The protein below binds the small molecule below.
Small molecule (SMILES): Cc1cc(S(N)(O)O)ccc1NC(=O)COc1ccc(Cl)cc1C(=O)c1cc(F)cc(C(F)(F)F)c1

Sequence of chain 1.A:
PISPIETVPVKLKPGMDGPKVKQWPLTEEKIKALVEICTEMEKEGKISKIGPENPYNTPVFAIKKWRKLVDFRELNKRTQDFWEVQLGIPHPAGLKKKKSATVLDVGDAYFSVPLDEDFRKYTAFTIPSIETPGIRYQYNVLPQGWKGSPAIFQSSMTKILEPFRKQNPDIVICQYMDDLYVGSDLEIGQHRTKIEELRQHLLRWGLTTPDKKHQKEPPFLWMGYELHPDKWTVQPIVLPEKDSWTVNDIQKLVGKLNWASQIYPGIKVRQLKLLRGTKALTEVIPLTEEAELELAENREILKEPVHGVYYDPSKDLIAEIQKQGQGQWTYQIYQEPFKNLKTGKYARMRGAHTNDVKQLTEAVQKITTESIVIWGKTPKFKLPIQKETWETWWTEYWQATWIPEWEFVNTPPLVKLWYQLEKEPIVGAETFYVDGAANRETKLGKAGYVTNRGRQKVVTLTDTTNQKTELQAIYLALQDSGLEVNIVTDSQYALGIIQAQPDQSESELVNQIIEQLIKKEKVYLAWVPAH

Binding-site contacts:
Ligand atom F2 contacts residue PRO95 of chain 1.A at 3.4 Å.
Ligand atom O4 contacts residue SER105 of chain 1.A at 3.5 Å.
Ligand atom C23 contacts residue LEU234 of chain 1.A at 3.6 Å (hydrophobic).
Ligand atom C11 contacts residue TRP229 of chain 1.A at 3.6 Å (hydrophobic).
Ligand atom C21 contacts residue ALA106 of chain 1.A at 3.5 Å (hydrophobic).
Ligand atom CL1 contacts residue GLY190 of chain 1.A at 3.2 Å.
Ligand atom O2 contacts residue LEU100 of chain 1.A at 3.6 Å.
Ligand atom O3 contacts residue LYS102 of chain 1.A at 3.4 Å.
Ligand atom C22 contacts residue LYS103 of chain 1.A at 3.0 Å.
Ligand atom C6 contacts residue LYS101 of chain 1.A at 3.2 Å.
Ligand atom C17 contacts residue ALA106 of chain 1.A at 3.7 Å (hydrophobic).
Ligand atom F2 contacts residue LEU100 of chain 1.A at 3.5 Å.
Ligand atom F3 contacts residue TYR188 of chain 1.A at 3.5 Å.
Ligand atom C10 contacts residue TYR188 of chain 1.A at 3.5 Å (hydrophobic).
Ligand atom O3 contacts residue LYS103 of chain 1.A at 2.9 Å (salt-bridge).
Ligand atom O3 contacts residue PRO236 of chain 1.A at 3.6 Å.
Ligand atom O4 contacts residue ALA106 of chain 1.A at 3.3 Å (h-bond).
Ligand atom O3 contacts residue LYS101 of chain 1.A at 3.7 Å.
Ligand atom F4 contacts residue PHE227 of chain 1.A at 3.5 Å.
Ligand atom O3 contacts residue TYR318 of chain 1.A at 3.6 Å.
Ligand atom C21 contacts residue SER105 of chain 1.A at 3.6 Å.
Ligand atom F1 contacts residue TYR188 of chain 1.A at 3.3 Å.
Ligand atom F3 contacts residue CYS181 of chain 1.A at 3.3 Å.
Ligand atom F1 contacts residue TRP229 of chain 1.A at 3.3 Å.
Ligand atom C23 contacts residue HIS235 of chain 1.A at 3.4 Å.
Ligand atom O5 contacts residue PRO236 of chain 1.A at 3.7 Å.
Ligand atom CL1 contacts residue TYR188 of chain 1.A at 3.1 Å.
Ligand atom C9 contacts residue LEU234 of chain 1.A at 3.4 Å (hydrophobic).
Ligand atom C13 contacts residue LEU100 of chain 1.A at 3.7 Å (hydrophobic).
Ligand atom C16 contacts residue TYR318 of chain 1.A at 3.7 Å (hydrophobic).
Ligand atom F4 contacts residue TYR188 of chain 1.A at 3.6 Å.
Ligand atom C15 contacts residue TYR318 of chain 1.A at 3.6 Å (hydrophobic).
Ligand atom C21 contacts residue LYS104 of chain 1.A at 3.6 Å.
Ligand atom CL1 contacts residue VAL179 of chain 1.A at 3.2 Å.
Ligand atom C12 contacts residue TYR188 of chain 1.A at 3.7 Å (hydrophobic).
Ligand atom C21 contacts residue LYS103 of chain 1.A at 3.4 Å.
Ligand atom C11 contacts residue TYR188 of chain 1.A at 3.5 Å (hydrophobic).
Ligand atom O5 contacts residue PRO225 of chain 1.A at 3.2 Å.
Ligand atom N2 contacts residue LYS104 of chain 1.A at 3.4 Å (salt-bridge).
Ligand atom C15 contacts residue LYS101 of chain 1.A at 3.2 Å.